Binding-site contacts:
Ligand atom O3 contacts residue ASP376 of chain 1.A at 3.4 Å (salt-bridge).
Ligand atom N2 contacts residue ASP376 of chain 1.A at 3.0 Å (salt-bridge).
Ligand atom C4 contacts residue TRP479 of chain 1.A at 3.7 Å (hydrophobic).
Ligand atom C4 contacts residue TRP321 of chain 1.A at 4.1 Å (hydrophobic).
Ligand atom O7 contacts residue CYS444 of chain 1.A at 3.8 Å.
Ligand atom O6 contacts residue CYS444 of chain 1.A at 3.8 Å.
Ligand atom C4 contacts residue GLN271 of chain 1.A at 3.7 Å.
Ligand atom C7 contacts residue ASP376 of chain 1.A at 3.8 Å.
Ligand atom C5 contacts residue CYS444 of chain 1.A at 4.1 Å (hydrophobic).
Ligand atom O6 contacts residue CYS445 of chain 1.A at 3.4 Å (h-bond).
Ligand atom O1 contacts residue CYS444 of chain 1.A at 4.0 Å.
Ligand atom O3 contacts residue GLN271 of chain 1.A at 3.3 Å (h-bond).
Ligand atom C6 contacts residue TRP479 of chain 1.A at 3.7 Å (hydrophobic).
Ligand atom C3 contacts residue GLN271 of chain 1.A at 4.1 Å.
Ligand atom C6 contacts residue ASP501 of chain 1.A at 3.6 Å.
Ligand atom O4 contacts residue TRP321 of chain 1.A at 3.1 Å.
Ligand atom O3 contacts residue TRP221 of chain 1.A at 4.0 Å.
Ligand atom O6 contacts residue TRP479 of chain 1.A at 3.5 Å (h-bond).
Ligand atom C5 contacts residue TRP479 of chain 1.A at 4.0 Å (hydrophobic).
Ligand atom C8 contacts residue TRP221 of chain 1.A at 4.0 Å (hydrophobic).
Ligand atom C3 contacts residue ASP376 of chain 1.A at 4.0 Å.
Ligand atom C1 contacts residue CYS444 of chain 1.A at 3.9 Å (hydrophobic).
Ligand atom O7 contacts residue TRP479 of chain 1.A at 3.6 Å.
Ligand atom O7 contacts residue TYR442 of chain 1.A at 3.6 Å.
Ligand atom C6 contacts residue TRP497 of chain 1.A at 3.7 Å (hydrophobic).
Ligand atom C6 contacts residue CYS445 of chain 1.A at 4.0 Å (hydrophobic).
Ligand atom O5 contacts residue CYS444 of chain 1.A at 4.0 Å.
Ligand atom O4 contacts residue GLN271 of chain 1.A at 3.0 Å (h-bond).
Ligand atom C2 contacts residue ASP376 of chain 1.A at 3.7 Å.
Ligand atom O3 contacts residue TRP321 of chain 1.A at 3.4 Å.
Ligand atom C8 contacts residue ASP376 of chain 1.A at 3.8 Å.
Ligand atom O6 contacts residue ASP501 of chain 1.A at 2.6 Å (salt-bridge).
Ligand atom C7 contacts residue TRP479 of chain 1.A at 4.2 Å (hydrophobic).
Ligand atom O3 contacts residue TRP268 of chain 1.A at 4.1 Å.
Ligand atom C3 contacts residue TRP321 of chain 1.A at 4.1 Å (hydrophobic).
Ligand atom C2 contacts residue TRP321 of chain 1.A at 3.9 Å (hydrophobic).
Ligand atom C8 contacts residue TYR442 of chain 1.A at 3.6 Å (hydrophobic).
Ligand atom C8 contacts residue ALA402 of chain 1.A at 3.5 Å (hydrophobic).
Ligand atom C7 contacts residue TYR442 of chain 1.A at 3.7 Å (hydrophobic).
Ligand atom C3 contacts residue TRP479 of chain 1.A at 4.0 Å (hydrophobic).

A small-molecule ligand and the protein it binds are described below.
Small molecule (SMILES): CC(=O)N[C@@H]1[C@@H](O)[C@@H](O)[C@@H](CO)O[C@H]1O

Sequence of chain 1.A:
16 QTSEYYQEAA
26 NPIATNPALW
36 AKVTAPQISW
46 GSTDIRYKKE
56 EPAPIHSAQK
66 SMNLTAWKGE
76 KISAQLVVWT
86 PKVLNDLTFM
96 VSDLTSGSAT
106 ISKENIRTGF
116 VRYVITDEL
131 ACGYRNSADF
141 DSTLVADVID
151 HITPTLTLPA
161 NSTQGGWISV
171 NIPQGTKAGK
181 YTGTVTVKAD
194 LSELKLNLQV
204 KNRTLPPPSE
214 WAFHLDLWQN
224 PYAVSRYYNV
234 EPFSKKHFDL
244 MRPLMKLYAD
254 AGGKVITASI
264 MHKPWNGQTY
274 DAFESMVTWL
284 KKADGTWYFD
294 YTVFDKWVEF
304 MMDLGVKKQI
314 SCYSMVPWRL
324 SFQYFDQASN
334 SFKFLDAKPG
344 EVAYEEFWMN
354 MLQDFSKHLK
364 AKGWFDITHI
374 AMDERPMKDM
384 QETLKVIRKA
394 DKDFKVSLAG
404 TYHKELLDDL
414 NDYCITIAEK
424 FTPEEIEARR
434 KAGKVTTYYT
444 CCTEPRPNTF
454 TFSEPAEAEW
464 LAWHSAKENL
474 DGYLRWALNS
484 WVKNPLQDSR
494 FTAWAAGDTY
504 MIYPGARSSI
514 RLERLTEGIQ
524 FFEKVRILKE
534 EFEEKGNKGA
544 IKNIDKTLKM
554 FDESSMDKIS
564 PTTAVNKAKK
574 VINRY